Binding-site contacts:
Ligand atom O3 contacts residue ASN152 of chain 1.A at 3.3 Å (h-bond).
Ligand atom C2 contacts residue LEU237 of chain 1.A at 4.5 Å (hydrophobic).
Ligand atom C3 contacts residue GLY126 of chain 1.A at 4.3 Å.
Ligand atom O1 contacts residue LEU237 of chain 1.A at 3.5 Å.
Ligand atom C6 contacts residue TYR241 of chain 1.A at 3.8 Å (hydrophobic).
Ligand atom C1 contacts residue LEU237 of chain 1.A at 4.3 Å (hydrophobic).
Ligand atom C4 contacts residue PHE150 of chain 1.A at 3.9 Å (hydrophobic).
Ligand atom O4 contacts residue LEU237 of chain 1.A at 3.8 Å.
Ligand atom O3 contacts residue GLY125 of chain 1.A at 3.6 Å.
Ligand atom C3 contacts residue ASN152 of chain 1.A at 3.5 Å.
Ligand atom O6 contacts residue TYR241 of chain 1.A at 3.2 Å.
Ligand atom C6 contacts residue SER238 of chain 1.A at 4.2 Å.
Ligand atom C5 contacts residue PHE150 of chain 1.A at 4.1 Å (hydrophobic).
Ligand atom O4 contacts residue GLY236 of chain 1.A at 3.5 Å.
Ligand atom O5 contacts residue LEU237 of chain 1.A at 4.4 Å.
Ligand atom O6 contacts residue PHE150 of chain 1.A at 3.2 Å.
Ligand atom O3 contacts residue GLY126 of chain 1.A at 3.0 Å (h-bond).
Ligand atom C6 contacts residue PHE150 of chain 1.A at 4.1 Å (hydrophobic).
Ligand atom O2 contacts residue ASN152 of chain 1.A at 4.2 Å.
Ligand atom O3 contacts residue ASP108 of chain 1.A at 4.2 Å.
Ligand atom O4 contacts residue ASP108 of chain 1.A at 4.0 Å.

Sequence of chain 1.A:
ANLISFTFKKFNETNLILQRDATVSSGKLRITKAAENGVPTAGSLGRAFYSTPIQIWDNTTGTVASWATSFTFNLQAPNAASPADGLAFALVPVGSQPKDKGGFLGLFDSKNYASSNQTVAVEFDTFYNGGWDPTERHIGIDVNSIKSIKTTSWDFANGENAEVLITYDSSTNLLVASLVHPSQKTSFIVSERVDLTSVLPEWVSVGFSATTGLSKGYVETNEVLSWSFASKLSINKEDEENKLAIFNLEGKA

A small-molecule ligand and the protein it binds are described below.
Small molecule (SMILES): OC[C@H]1O[C@@H](O)[C@H](O)[C@@H](O)[C@H]1O